The protein below binds the small molecule below.
Small molecule (SMILES): CC(=O)N[C@H]1[C@H](O[C@H]2[C@H](O)[C@@H](NC(C)=O)CO[C@@H]2CO)O[C@H](CO)[C@@H](O)[C@@H]1O

Sequence of chain 1.C:
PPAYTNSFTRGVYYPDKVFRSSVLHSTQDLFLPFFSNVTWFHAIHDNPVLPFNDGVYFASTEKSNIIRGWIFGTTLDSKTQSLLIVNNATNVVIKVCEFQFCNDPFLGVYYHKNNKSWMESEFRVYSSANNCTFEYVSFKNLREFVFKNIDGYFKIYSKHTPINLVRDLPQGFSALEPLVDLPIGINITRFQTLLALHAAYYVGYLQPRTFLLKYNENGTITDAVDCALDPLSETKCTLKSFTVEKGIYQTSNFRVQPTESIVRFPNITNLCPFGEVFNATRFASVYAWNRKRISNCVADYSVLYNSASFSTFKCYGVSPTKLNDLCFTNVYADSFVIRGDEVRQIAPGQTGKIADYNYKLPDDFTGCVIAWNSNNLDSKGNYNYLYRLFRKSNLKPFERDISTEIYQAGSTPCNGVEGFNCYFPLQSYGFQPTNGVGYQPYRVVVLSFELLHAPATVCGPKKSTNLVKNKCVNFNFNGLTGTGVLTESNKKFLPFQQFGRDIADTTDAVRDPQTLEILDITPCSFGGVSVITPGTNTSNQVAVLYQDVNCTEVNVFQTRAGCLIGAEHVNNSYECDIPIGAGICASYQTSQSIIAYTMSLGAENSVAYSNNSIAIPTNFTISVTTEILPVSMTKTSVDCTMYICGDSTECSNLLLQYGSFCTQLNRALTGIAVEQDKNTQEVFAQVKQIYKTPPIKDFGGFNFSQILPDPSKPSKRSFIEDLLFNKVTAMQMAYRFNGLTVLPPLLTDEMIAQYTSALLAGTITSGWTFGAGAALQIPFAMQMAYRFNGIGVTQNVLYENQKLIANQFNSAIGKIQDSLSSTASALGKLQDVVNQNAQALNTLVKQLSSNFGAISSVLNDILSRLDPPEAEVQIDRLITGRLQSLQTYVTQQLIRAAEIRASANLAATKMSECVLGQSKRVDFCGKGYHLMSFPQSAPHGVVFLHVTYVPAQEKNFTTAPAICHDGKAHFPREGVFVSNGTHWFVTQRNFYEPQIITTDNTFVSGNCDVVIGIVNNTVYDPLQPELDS

Sequence of chain 1.B:
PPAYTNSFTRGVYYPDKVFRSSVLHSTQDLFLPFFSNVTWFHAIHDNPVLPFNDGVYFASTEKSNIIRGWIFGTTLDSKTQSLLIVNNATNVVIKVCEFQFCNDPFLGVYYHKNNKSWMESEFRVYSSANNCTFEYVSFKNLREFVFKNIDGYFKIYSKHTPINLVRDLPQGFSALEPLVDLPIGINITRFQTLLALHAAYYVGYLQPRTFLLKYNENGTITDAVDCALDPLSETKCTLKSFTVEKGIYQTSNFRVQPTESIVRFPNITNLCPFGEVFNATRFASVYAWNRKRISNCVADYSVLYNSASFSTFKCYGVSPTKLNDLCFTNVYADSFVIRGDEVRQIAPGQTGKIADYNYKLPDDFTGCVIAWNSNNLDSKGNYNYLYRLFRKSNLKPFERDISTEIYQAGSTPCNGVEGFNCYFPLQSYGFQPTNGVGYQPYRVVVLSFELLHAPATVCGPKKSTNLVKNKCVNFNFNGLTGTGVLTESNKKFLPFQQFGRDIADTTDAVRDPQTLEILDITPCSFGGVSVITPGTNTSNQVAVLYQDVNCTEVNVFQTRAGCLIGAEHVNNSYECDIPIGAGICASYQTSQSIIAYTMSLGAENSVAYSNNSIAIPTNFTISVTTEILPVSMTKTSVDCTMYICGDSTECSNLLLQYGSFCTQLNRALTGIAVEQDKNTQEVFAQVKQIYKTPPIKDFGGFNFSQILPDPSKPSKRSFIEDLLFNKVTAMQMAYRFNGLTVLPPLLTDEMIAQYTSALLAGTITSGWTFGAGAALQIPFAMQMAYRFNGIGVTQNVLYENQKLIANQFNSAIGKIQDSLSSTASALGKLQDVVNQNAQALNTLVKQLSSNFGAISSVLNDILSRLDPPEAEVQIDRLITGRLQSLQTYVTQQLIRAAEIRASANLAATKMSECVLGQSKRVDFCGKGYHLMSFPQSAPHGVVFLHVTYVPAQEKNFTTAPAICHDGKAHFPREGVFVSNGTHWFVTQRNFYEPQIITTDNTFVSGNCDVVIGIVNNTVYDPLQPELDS

Binding-site contacts:
Ligand atom O3 contacts residue SER459 of chain 1.B at 4.2 Å.
Ligand atom N2 contacts residue ASN234 of chain 1.C at 2.9 Å (h-bond).
Ligand atom O7 contacts residue ASN460 of chain 1.B at 4.3 Å.
Ligand atom C1 contacts residue THR108 of chain 1.C at 3.7 Å.
Ligand atom O5 contacts residue THR108 of chain 1.C at 3.2 Å.
Ligand atom C8 contacts residue ARG457 of chain 1.B at 4.3 Å.
Ligand atom O6 contacts residue THR236 of chain 1.C at 2.8 Å (h-bond).
Ligand atom C8 contacts residue LYS462 of chain 1.B at 3.7 Å.
Ligand atom C7 contacts residue ARG457 of chain 1.B at 3.8 Å.
Ligand atom O7 contacts residue ARG457 of chain 1.B at 2.8 Å (salt-bridge).
Ligand atom O6 contacts residue THR108 of chain 1.C at 3.2 Å.
Ligand atom C7 contacts residue ASN234 of chain 1.C at 3.6 Å.
Ligand atom O5 contacts residue ASN234 of chain 1.C at 2.3 Å (h-bond).
Ligand atom O5 contacts residue THR236 of chain 1.C at 3.6 Å.
Ligand atom C8 contacts residue ASN460 of chain 1.B at 3.7 Å.
Ligand atom C5 contacts residue THR108 of chain 1.C at 4.3 Å.
Ligand atom C6 contacts residue THR236 of chain 1.C at 4.0 Å.
Ligand atom O6 contacts residue LYS458 of chain 1.B at 4.0 Å.
Ligand atom C5 contacts residue THR236 of chain 1.C at 3.6 Å.
Ligand atom C7 contacts residue SER459 of chain 1.B at 4.2 Å.
Ligand atom C5 contacts residue ASN234 of chain 1.C at 3.6 Å.
Ligand atom C4 contacts residue ASN234 of chain 1.C at 4.2 Å.
Ligand atom C8 contacts residue GLU465 of chain 1.B at 3.7 Å.
Ligand atom C7 contacts residue ASN460 of chain 1.B at 4.5 Å.
Ligand atom C3 contacts residue ASN234 of chain 1.C at 3.8 Å.
Ligand atom O7 contacts residue GLU465 of chain 1.B at 4.5 Å.
Ligand atom C1 contacts residue THR236 of chain 1.C at 3.7 Å.
Ligand atom O7 contacts residue SER459 of chain 1.B at 3.5 Å (h-bond).
Ligand atom C6 contacts residue THR108 of chain 1.C at 4.2 Å.
Ligand atom O6 contacts residue SER459 of chain 1.B at 3.9 Å.
Ligand atom C7 contacts residue GLU465 of chain 1.B at 4.4 Å.
Ligand atom C1 contacts residue ASN234 of chain 1.C at 1.4 Å.
Ligand atom C2 contacts residue ASN234 of chain 1.C at 2.4 Å.
Ligand atom O7 contacts residue ASN234 of chain 1.C at 4.0 Å.